Binding-site contacts:
Ligand atom N6 contacts residue ASP58 of chain 4.A at 4.3 Å.
Ligand atom N1 contacts residue TRP60 of chain 4.A at 3.5 Å.
Ligand atom C4' contacts residue PRO276 of chain 4.A at 3.7 Å (hydrophobic).
Ligand atom OP2 contacts residue GLN137 of chain 4.A at 3.8 Å.
Ligand atom N3 contacts residue TRP60 of chain 4.A at 3.0 Å.
Ligand atom OP2 contacts residue TRP60 of chain 4.A at 4.4 Å.
Ligand atom C6 contacts residue TRP60 of chain 4.A at 3.4 Å (hydrophobic).
Ligand atom P contacts residue ASN139 of chain 4.A at 3.7 Å.
Ligand atom O3' contacts residue TRP60 of chain 4.A at 4.4 Å.
Ligand atom C5 contacts residue TRP60 of chain 4.A at 3.8 Å (hydrophobic).
Ligand atom C4' contacts residue GLN137 of chain 4.A at 4.1 Å.
Ligand atom C1' contacts residue GLN137 of chain 4.A at 4.0 Å.
Ligand atom C2 contacts residue TRP60 of chain 4.A at 3.4 Å (hydrophobic).
Ligand atom O3' contacts residue GLN137 of chain 4.A at 2.0 Å (h-bond).
Ligand atom C3' contacts residue PRO276 of chain 4.A at 3.2 Å (hydrophobic).
Ligand atom O4' contacts residue TRP60 of chain 4.A at 4.2 Å.
Ligand atom O5' contacts residue GLN137 of chain 4.A at 4.3 Å.
Ligand atom OP1 contacts residue ASN275 of chain 4.A at 4.5 Å.
Ligand atom C3' contacts residue GLN137 of chain 4.A at 2.6 Å.
Ligand atom OP2 contacts residue PRO276 of chain 4.A at 3.9 Å.
Ligand atom C2' contacts residue GLN137 of chain 4.A at 2.9 Å.
Ligand atom C2' contacts residue TRP60 of chain 4.A at 4.1 Å (hydrophobic).
Ligand atom N9 contacts residue TRP60 of chain 4.A at 3.8 Å.
Ligand atom C1' contacts residue TRP60 of chain 4.A at 3.5 Å (hydrophobic).
Ligand atom OP1 contacts residue ASN139 of chain 4.A at 3.1 Å (h-bond).
Ligand atom OP2 contacts residue ASN139 of chain 4.A at 3.3 Å (h-bond).
Ligand atom P contacts residue GLN137 of chain 4.A at 3.5 Å.
Ligand atom C8 contacts residue TRP60 of chain 4.A at 4.4 Å (hydrophobic).
Ligand atom OP1 contacts residue GLN137 of chain 4.A at 4.4 Å.
Ligand atom N7 contacts residue TRP60 of chain 4.A at 3.9 Å.
Ligand atom C4 contacts residue TRP60 of chain 4.A at 3.5 Å (hydrophobic).
Ligand atom N6 contacts residue TRP60 of chain 4.A at 3.0 Å.
Ligand atom P contacts residue PRO276 of chain 4.A at 3.8 Å.
Ligand atom OP2 contacts residue ARG534 of chain 4.A at 3.6 Å.
Ligand atom O5' contacts residue PRO276 of chain 4.A at 2.8 Å.
Ligand atom C5' contacts residue PRO276 of chain 4.A at 3.7 Å (hydrophobic).
Ligand atom N6 contacts residue GLY57 of chain 4.A at 3.7 Å.
Ligand atom OP1 contacts residue PRO276 of chain 4.A at 3.1 Å.
Ligand atom O3' contacts residue PRO276 of chain 4.A at 3.4 Å.
Ligand atom O5' contacts residue TRP60 of chain 4.A at 3.8 Å.

Sequence of chain 4.A:
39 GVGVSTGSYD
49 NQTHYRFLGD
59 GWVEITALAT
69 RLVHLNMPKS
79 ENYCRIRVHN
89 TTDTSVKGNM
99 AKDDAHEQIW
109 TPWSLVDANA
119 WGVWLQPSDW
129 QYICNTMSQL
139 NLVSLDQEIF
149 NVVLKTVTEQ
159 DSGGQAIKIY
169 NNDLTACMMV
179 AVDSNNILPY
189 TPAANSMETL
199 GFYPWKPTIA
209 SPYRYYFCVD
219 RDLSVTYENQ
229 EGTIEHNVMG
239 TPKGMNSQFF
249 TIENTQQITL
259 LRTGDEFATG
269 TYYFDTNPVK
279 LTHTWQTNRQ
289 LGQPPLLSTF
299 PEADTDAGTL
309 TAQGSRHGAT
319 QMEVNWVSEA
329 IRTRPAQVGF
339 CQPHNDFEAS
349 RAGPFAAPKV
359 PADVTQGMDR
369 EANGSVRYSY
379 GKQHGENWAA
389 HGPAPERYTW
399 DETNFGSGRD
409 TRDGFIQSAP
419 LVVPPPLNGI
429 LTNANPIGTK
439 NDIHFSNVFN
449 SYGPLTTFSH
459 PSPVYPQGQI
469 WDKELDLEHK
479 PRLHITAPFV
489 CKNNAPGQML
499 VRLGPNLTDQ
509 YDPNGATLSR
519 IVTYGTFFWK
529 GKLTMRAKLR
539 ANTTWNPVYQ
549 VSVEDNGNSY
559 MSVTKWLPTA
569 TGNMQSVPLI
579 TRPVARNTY

This small molecule binds to this protein.
Small molecule (SMILES): N=c1ccn([C@H]2C[C@H](O[P](=O)(O)OC[C@H]3O[C@@H](n4cnc5c(N)ncnc54)C[C@@H]3O[P](=O)(O)OC[C@H]3O[C@@H](n4cnc5c(N)ncnc54)C[C@@H]3O[P](=O)(O)OC[C@H]3O[C@@H](n4cnc5c(N)ncnc54)C[C@@H]3O)[C@@H](COP(=O)=O)O2)c(=O)[nH]1